Binding-site contacts:
Ligand atom N41 contacts residue ARG192 of chain 3.A at 2.8 Å (salt-bridge).
Ligand atom N6' contacts residue LYS105 of chain 3.A at 3.3 Å (salt-bridge).
Ligand atom O4' contacts residue LYS105 of chain 3.A at 2.8 Å (salt-bridge).
Ligand atom O3' contacts residue GLN106 of chain 3.A at 3.0 Å (h-bond).
Ligand atom O2 contacts residue VAL252 of chain 3.A at 3.5 Å.
Ligand atom O2' contacts residue MET216 of chain 3.A at 3.2 Å (h-bond).
Ligand atom C2B contacts residue GLU278 of chain 3.A at 3.4 Å.
Ligand atom O4 contacts residue LEU198 of chain 3.A at 2.9 Å.
Ligand atom O3A contacts residue ASN187 of chain 3.A at 2.6 Å (h-bond).
Ligand atom O4B contacts residue VAL195 of chain 3.A at 3.4 Å.
Ligand atom C5' contacts residue ASN187 of chain 3.A at 3.5 Å.
Ligand atom N41 contacts residue SER191 of chain 3.A at 3.2 Å (h-bond).
Ligand atom O3B contacts residue MET216 of chain 3.A at 3.1 Å (h-bond).
Ligand atom O1' contacts residue ASN187 of chain 3.A at 3.1 Å (h-bond).
Ligand atom N41 contacts residue SER194 of chain 3.A at 3.5 Å (h-bond).
Ligand atom O2' contacts residue GLU278 of chain 3.A at 2.7 Å (salt-bridge).
Ligand atom C6' contacts residue ASN187 of chain 3.A at 3.3 Å.
Ligand atom O1B contacts residue LYS147 of chain 3.A at 2.9 Å (salt-bridge).
Ligand atom N40 contacts residue SER191 of chain 3.A at 3.4 Å (h-bond).
Ligand atom C2 contacts residue THR212 of chain 3.A at 3.6 Å.
Ligand atom O3' contacts residue VAL107 of chain 3.A at 2.8 Å (h-bond).
Ligand atom O3B contacts residue VAL252 of chain 3.A at 3.4 Å.
Ligand atom O2 contacts residue THR212 of chain 3.A at 3.0 Å (h-bond).
Ligand atom O3B contacts residue ARG218 of chain 3.A at 3.3 Å.
Ligand atom O2 contacts residue ILE211 of chain 3.A at 3.4 Å.
Ligand atom PB contacts residue ASN187 of chain 3.A at 3.2 Å.
Ligand atom C2 contacts residue THR210 of chain 3.A at 3.5 Å.
Ligand atom C4 contacts residue LEU198 of chain 3.A at 3.5 Å (hydrophobic).
Ligand atom C4 contacts residue THR210 of chain 3.A at 3.3 Å.
Ligand atom O1A contacts residue SER194 of chain 3.A at 3.2 Å.
Ligand atom O2' contacts residue THR212 of chain 3.A at 2.7 Å (h-bond).
Ligand atom O7' contacts residue TYR314 of chain 3.B at 3.3 Å (h-bond).
Ligand atom O4 contacts residue THR210 of chain 3.A at 3.3 Å (h-bond).
Ligand atom N3 contacts residue THR210 of chain 3.A at 2.6 Å (h-bond).
Ligand atom O5' contacts residue ASN187 of chain 3.A at 3.2 Å (h-bond).
Ligand atom O2B contacts residue ARG275 of chain 3.A at 2.8 Å (salt-bridge).
Ligand atom O1A contacts residue VAL195 of chain 3.A at 2.8 Å (h-bond).
Ligand atom C6 contacts residue ARG275 of chain 3.A at 3.5 Å.
Ligand atom O1B contacts residue ASN187 of chain 3.A at 3.3 Å (h-bond).
Ligand atom N40 contacts residue ARG192 of chain 3.A at 3.5 Å (salt-bridge).

Sequence of chain 3.B:
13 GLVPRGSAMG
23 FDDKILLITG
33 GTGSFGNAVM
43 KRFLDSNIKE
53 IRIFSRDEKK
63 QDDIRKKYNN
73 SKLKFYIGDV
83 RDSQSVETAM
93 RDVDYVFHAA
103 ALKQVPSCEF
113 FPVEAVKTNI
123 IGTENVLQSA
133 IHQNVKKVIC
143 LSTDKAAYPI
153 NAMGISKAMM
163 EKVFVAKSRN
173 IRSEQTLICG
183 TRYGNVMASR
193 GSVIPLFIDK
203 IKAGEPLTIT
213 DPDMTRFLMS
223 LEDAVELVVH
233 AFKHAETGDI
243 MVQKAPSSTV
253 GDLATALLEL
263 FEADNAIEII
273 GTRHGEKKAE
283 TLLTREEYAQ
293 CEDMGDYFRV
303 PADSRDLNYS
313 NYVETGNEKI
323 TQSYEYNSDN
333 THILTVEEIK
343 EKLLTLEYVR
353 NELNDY

Sequence of chain 3.A:
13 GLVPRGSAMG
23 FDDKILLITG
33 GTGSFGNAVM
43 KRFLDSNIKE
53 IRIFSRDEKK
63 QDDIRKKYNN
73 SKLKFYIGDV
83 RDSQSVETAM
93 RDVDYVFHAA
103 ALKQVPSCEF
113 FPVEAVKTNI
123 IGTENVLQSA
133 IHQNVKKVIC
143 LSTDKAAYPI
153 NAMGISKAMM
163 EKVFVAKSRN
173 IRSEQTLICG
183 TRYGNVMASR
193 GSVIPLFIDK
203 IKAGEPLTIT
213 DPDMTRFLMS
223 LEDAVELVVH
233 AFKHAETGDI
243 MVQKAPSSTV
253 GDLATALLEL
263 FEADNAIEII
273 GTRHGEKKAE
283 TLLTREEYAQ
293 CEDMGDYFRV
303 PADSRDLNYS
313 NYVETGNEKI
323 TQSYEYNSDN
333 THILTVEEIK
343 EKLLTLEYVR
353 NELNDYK

The protein below binds the small molecule below.
Small molecule (SMILES): CC(=O)N[C@H]1[C@@H](OP(=O)(O)OP(=O)(O)OC[C@H]2O[C@@H](n3ccc(=O)[nH]c3=O)[C@H](O)[C@@H]2O)O[C@H](CN=[N+]=N)[C@@H](O)[C@@H]1O